The protein below binds the small molecule below.
Small molecule (SMILES): OC[C@H]1O[C@@H](O[C@H]2[C@H](O)[C@@H](O)[C@H](O)O[C@@H]2CO)[C@H](O)[C@@H](O)[C@H]1O

Binding-site contacts:
Ligand atom C4 contacts residue ALA218 of chain 1.A at 4.2 Å (hydrophobic).
Ligand atom O4 contacts residue TYR106 of chain 1.A at 4.1 Å.
Ligand atom O6 contacts residue GLN219 of chain 1.A at 3.4 Å (h-bond).
Ligand atom O3 contacts residue PHE131 of chain 1.A at 4.0 Å.
Ligand atom O5 contacts residue ALA218 of chain 1.A at 3.6 Å.
Ligand atom C5 contacts residue ALA218 of chain 1.A at 4.3 Å (hydrophobic).
Ligand atom C2 contacts residue ASN133 of chain 1.A at 4.2 Å.
Ligand atom C6 contacts residue ALA88 of chain 1.A at 4.1 Å (hydrophobic).
Ligand atom O4 contacts residue ASP89 of chain 1.A at 2.7 Å (salt-bridge).
Ligand atom O2 contacts residue GLN219 of chain 1.A at 3.7 Å.
Ligand atom C5 contacts residue PHE131 of chain 1.A at 3.6 Å (hydrophobic).
Ligand atom C4 contacts residue ALA88 of chain 1.A at 3.9 Å (hydrophobic).
Ligand atom O4 contacts residue ALA88 of chain 1.A at 3.8 Å.
Ligand atom C6 contacts residue PHE131 of chain 1.A at 4.0 Å (hydrophobic).
Ligand atom O3 contacts residue GLN219 of chain 1.A at 3.1 Å (h-bond).
Ligand atom C3 contacts residue ASP89 of chain 1.A at 3.5 Å.
Ligand atom O3 contacts residue ALA218 of chain 1.A at 3.7 Å.
Ligand atom C1 contacts residue ALA218 of chain 1.A at 3.9 Å (hydrophobic).
Ligand atom O4 contacts residue ALA218 of chain 1.A at 3.0 Å (h-bond).
Ligand atom O3 contacts residue ASN133 of chain 1.A at 2.9 Å (h-bond).
Ligand atom C2 contacts residue ALA218 of chain 1.A at 4.1 Å (hydrophobic).
Ligand atom C3 contacts residue PHE131 of chain 1.A at 3.6 Å (hydrophobic).
Ligand atom C4 contacts residue PHE131 of chain 1.A at 3.8 Å (hydrophobic).
Ligand atom O3 contacts residue TYR106 of chain 1.A at 3.7 Å.
Ligand atom O6 contacts residue ALA222 of chain 1.A at 3.6 Å.
Ligand atom C2 contacts residue TYR106 of chain 1.A at 4.2 Å (hydrophobic).
Ligand atom O6 contacts residue PHE131 of chain 1.A at 4.0 Å.
Ligand atom O2 contacts residue ASN133 of chain 1.A at 3.8 Å.
Ligand atom O4 contacts residue GLY217 of chain 1.A at 3.1 Å.
Ligand atom C3 contacts residue ALA218 of chain 1.A at 3.9 Å (hydrophobic).
Ligand atom O4 contacts residue ALA218 of chain 1.A at 3.5 Å.
Ligand atom C6 contacts residue ALA218 of chain 1.A at 4.0 Å (hydrophobic).
Ligand atom C4 contacts residue ASP89 of chain 1.A at 3.5 Å.
Ligand atom O3 contacts residue ASP89 of chain 1.A at 2.7 Å (salt-bridge).
Ligand atom C3 contacts residue GLN219 of chain 1.A at 4.1 Å.
Ligand atom O3 contacts residue GLY107 of chain 1.A at 3.1 Å (h-bond).
Ligand atom C3 contacts residue ASN133 of chain 1.A at 3.4 Å.
Ligand atom C4 contacts residue ALA218 of chain 1.A at 4.3 Å (hydrophobic).
Ligand atom C2 contacts residue GLN219 of chain 1.A at 3.9 Å.
Ligand atom C6 contacts residue ALA222 of chain 1.A at 3.4 Å (hydrophobic).

Sequence of chain 1.A:
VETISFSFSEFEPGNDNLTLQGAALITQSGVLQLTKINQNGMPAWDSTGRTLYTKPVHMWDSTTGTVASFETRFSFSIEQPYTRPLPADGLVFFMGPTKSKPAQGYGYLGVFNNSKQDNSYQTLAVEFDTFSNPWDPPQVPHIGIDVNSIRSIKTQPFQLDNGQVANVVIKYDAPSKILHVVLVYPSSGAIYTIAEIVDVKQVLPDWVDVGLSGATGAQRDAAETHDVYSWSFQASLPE